Binding-site contacts:
Ligand atom C1 contacts residue PHE237 of chain 1.B at 4.4 Å (hydrophobic).
Ligand atom O3 contacts residue TRP212 of chain 1.B at 4.2 Å.
Ligand atom C2 contacts residue GLY121 of chain 1.B at 3.9 Å.
Ligand atom O2 contacts residue THR208 of chain 1.A at 4.2 Å.
Ligand atom O1 contacts residue GLY121 of chain 1.B at 4.2 Å.
Ligand atom O2 contacts residue TRP212 of chain 1.B at 4.4 Å.
Ligand atom C1 contacts residue GLY121 of chain 1.B at 4.3 Å.
Ligand atom C3 contacts residue GLY121 of chain 1.B at 3.9 Å.
Ligand atom O3 contacts residue GLY121 of chain 1.B at 4.5 Å.
Ligand atom C2 contacts residue SER120 of chain 1.B at 4.4 Å.
Ligand atom C2 contacts residue THR208 of chain 1.A at 4.0 Å.
Ligand atom O2 contacts residue PHE237 of chain 1.B at 3.4 Å.

This small molecule binds to this protein.
Small molecule (SMILES): O=C(O)CCO

Sequence of chain 1.A:
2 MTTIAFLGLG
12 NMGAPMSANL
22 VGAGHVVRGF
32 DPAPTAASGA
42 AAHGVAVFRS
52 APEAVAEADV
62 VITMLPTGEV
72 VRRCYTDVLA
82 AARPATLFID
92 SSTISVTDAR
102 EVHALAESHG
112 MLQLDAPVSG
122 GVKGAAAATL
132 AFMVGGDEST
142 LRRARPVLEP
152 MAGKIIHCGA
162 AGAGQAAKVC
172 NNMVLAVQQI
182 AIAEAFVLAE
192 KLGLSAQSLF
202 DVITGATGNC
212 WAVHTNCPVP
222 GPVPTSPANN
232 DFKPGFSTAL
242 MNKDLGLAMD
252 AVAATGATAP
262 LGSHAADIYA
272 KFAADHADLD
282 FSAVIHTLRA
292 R

Sequence of chain 1.B:
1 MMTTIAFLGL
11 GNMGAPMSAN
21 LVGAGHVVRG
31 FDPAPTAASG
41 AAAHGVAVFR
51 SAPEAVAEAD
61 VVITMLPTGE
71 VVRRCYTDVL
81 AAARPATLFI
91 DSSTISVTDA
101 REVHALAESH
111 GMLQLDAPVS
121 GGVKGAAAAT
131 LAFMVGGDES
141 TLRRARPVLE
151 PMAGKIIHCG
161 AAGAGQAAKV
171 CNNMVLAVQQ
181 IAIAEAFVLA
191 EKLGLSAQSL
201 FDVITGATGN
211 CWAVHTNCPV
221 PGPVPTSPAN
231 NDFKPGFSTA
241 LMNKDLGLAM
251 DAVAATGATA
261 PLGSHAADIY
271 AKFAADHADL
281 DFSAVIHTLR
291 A